Sequence of chain 1.A:
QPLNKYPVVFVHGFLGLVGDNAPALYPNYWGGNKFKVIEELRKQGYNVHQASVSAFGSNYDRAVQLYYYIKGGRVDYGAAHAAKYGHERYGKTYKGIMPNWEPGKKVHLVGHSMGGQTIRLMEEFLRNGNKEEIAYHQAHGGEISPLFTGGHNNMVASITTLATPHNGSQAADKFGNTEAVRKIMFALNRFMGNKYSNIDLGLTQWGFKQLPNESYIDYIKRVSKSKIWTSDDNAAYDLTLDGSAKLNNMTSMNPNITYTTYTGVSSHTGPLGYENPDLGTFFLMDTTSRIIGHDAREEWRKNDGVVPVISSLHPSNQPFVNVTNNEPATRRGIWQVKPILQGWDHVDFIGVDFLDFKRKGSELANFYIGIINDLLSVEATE

This small molecule binds to this protein.
Small molecule (SMILES): CCCCCC(=O)O

Binding-site contacts:
Ligand atom CB contacts residue ALA188 of chain 1.A at 3.8 Å (hydrophobic).
Ligand atom C6 contacts residue PHE31 of chain 1.A at 3.9 Å (hydrophobic).
Ligand atom CA contacts residue ALA189 of chain 1.A at 4.1 Å (hydrophobic).
Ligand atom CG contacts residue ALA188 of chain 1.A at 4.3 Å (hydrophobic).
Ligand atom CB contacts residue ALA189 of chain 1.A at 4.1 Å (hydrophobic).
Ligand atom CG contacts residue PHE31 of chain 1.A at 3.8 Å (hydrophobic).
Ligand atom C6 contacts residue PHE192 of chain 1.A at 4.0 Å (hydrophobic).
Ligand atom OXT contacts residue VAL324 of chain 1.A at 4.0 Å.
Ligand atom C contacts residue LEU256 of chain 1.A at 4.3 Å (hydrophobic).
Ligand atom O contacts residue BUA1 of chain 1.K at 3.2 Å (h-bond).
Ligand atom OXT contacts residue PRO182 of chain 1.A at 4.4 Å.
Ligand atom CD contacts residue PHE192 of chain 1.A at 4.1 Å (hydrophobic).
Ligand atom C contacts residue BUA1 of chain 1.K at 4.4 Å.
Ligand atom CD contacts residue PHE31 of chain 1.A at 4.3 Å (hydrophobic).
Ligand atom OXT contacts residue VAL323 of chain 1.A at 3.9 Å.
Ligand atom CG contacts residue PHE192 of chain 1.A at 4.4 Å (hydrophobic).
Ligand atom OXT contacts residue LEU256 of chain 1.A at 4.1 Å.
Ligand atom OXT contacts residue SER130 of chain 1.A at 4.5 Å.
Ligand atom CA contacts residue ALA188 of chain 1.A at 4.3 Å (hydrophobic).
Ligand atom CA contacts residue LEU256 of chain 1.A at 4.1 Å (hydrophobic).
Ligand atom O contacts residue VAL323 of chain 1.A at 4.2 Å.
Ligand atom C contacts residue VAL323 of chain 1.A at 4.3 Å (hydrophobic).
Ligand atom OXT contacts residue SER186 of chain 1.A at 4.3 Å.
Ligand atom O contacts residue PHE31 of chain 1.A at 4.0 Å.